Sequence of chain 1.D:
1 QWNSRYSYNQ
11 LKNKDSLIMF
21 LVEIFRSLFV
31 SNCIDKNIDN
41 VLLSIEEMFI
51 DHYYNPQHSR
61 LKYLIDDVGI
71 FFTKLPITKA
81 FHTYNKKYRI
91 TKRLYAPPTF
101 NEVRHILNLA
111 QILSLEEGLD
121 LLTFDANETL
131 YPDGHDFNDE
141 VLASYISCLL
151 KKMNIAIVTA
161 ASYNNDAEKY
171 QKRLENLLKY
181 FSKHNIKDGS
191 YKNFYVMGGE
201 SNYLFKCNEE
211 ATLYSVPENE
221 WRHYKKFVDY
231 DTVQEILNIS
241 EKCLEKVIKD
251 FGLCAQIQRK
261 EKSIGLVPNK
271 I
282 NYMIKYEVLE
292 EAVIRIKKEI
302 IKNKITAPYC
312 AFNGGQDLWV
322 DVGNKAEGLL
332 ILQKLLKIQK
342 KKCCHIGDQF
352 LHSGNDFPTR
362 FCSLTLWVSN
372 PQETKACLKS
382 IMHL

Binding-site contacts:
Ligand atom N7 contacts residue ALA160 of chain 1.D at 3.0 Å (h-bond).
Ligand atom O2P contacts residue MG1 of chain 1.P at 2.1 Å.
Ligand atom C8 contacts residue ALA160 of chain 1.D at 3.5 Å (hydrophobic).
Ligand atom O5' contacts residue ASN127 of chain 1.D at 3.2 Å.
Ligand atom N7 contacts residue TRP320 of chain 1.D at 3.6 Å.
Ligand atom P contacts residue ASP125 of chain 1.D at 3.0 Å.
Ligand atom O2P contacts residue ASP125 of chain 1.D at 2.6 Å (salt-bridge).
Ligand atom N3 contacts residue SER162 of chain 1.D at 3.5 Å (h-bond).
Ligand atom O6 contacts residue TRP320 of chain 1.D at 3.5 Å.
Ligand atom P contacts residue THR159 of chain 1.D at 3.6 Å.
Ligand atom C6 contacts residue SER162 of chain 1.D at 1.8 Å.
Ligand atom C2 contacts residue LYS260 of chain 1.D at 3.2 Å.
Ligand atom C8 contacts residue TRP320 of chain 1.D at 3.5 Å (hydrophobic).
Ligand atom C5 contacts residue SER162 of chain 1.D at 3.1 Å.
Ligand atom P contacts residue ASN127 of chain 1.D at 3.5 Å.
Ligand atom C2' contacts residue ASP318 of chain 1.D at 3.2 Å.
Ligand atom O3P contacts residue LYS326 of chain 1.D at 3.1 Å (salt-bridge).
Ligand atom C5 contacts residue ALA160 of chain 1.D at 3.1 Å (hydrophobic).
Ligand atom C2 contacts residue SER162 of chain 1.D at 2.5 Å.
Ligand atom C5' contacts residue ASN127 of chain 1.D at 3.5 Å.
Ligand atom O3' contacts residue PHE313 of chain 1.D at 3.7 Å.
Ligand atom P contacts residue MG1 of chain 1.P at 3.6 Å.
Ligand atom C8 contacts residue PHE313 of chain 1.D at 3.5 Å (hydrophobic).
Ligand atom N1 contacts residue SER162 of chain 1.D at 1.3 Å (h-bond).
Ligand atom O1P contacts residue ASN127 of chain 1.D at 3.1 Å.
Ligand atom O3P contacts residue ASN356 of chain 1.D at 2.6 Å (h-bond).
Ligand atom N7 contacts residue ASP322 of chain 1.D at 3.5 Å (salt-bridge).
Ligand atom O1P contacts residue THR159 of chain 1.D at 2.4 Å (h-bond).
Ligand atom O6 contacts residue SER263 of chain 1.D at 3.1 Å.
Ligand atom O6 contacts residue ASP322 of chain 1.D at 3.1 Å (salt-bridge).
Ligand atom C4' contacts residue ASN127 of chain 1.D at 3.3 Å.
Ligand atom C6 contacts residue ALA160 of chain 1.D at 3.6 Å (hydrophobic).
Ligand atom O1P contacts residue ASP125 of chain 1.D at 2.7 Å (salt-bridge).
Ligand atom O4' contacts residue ASN127 of chain 1.D at 3.6 Å.
Ligand atom O2P contacts residue ASN127 of chain 1.D at 3.3 Å (h-bond).
Ligand atom O6 contacts residue SER162 of chain 1.D at 2.2 Å (h-bond).
Ligand atom O3P contacts residue ALA160 of chain 1.D at 3.0 Å (h-bond).
Ligand atom N1 contacts residue LYS260 of chain 1.D at 3.5 Å (salt-bridge).
Ligand atom C2' contacts residue TRP320 of chain 1.D at 3.5 Å (hydrophobic).
Ligand atom O2' contacts residue ASP318 of chain 1.D at 2.6 Å (salt-bridge).

The protein below binds the small molecule below.
Small molecule (SMILES): O=c1[nH]cnc2c1ncn2[C@@H]1O[C@H](COP(=O)(O)O)[C@@H](O)[C@H]1O